Binding-site contacts:
Ligand atom C1 contacts residue ASN616 of chain 1.A at 1.3 Å.
Ligand atom O5 contacts residue ASN616 of chain 1.A at 2.3 Å (h-bond).
Ligand atom C8 contacts residue ASN616 of chain 1.A at 4.4 Å.
Ligand atom O7 contacts residue ASN616 of chain 1.A at 3.6 Å (h-bond).
Ligand atom C2 contacts residue ASN616 of chain 1.A at 2.4 Å.
Ligand atom O5 contacts residue THR618 of chain 1.A at 4.1 Å.
Ligand atom C7 contacts residue ASN616 of chain 1.A at 3.4 Å.
Ligand atom N2 contacts residue ASN616 of chain 1.A at 2.8 Å (h-bond).
Ligand atom C8 contacts residue GLN644 of chain 1.A at 4.5 Å.
Ligand atom C4 contacts residue ASN616 of chain 1.A at 4.2 Å.
Ligand atom C3 contacts residue ASN616 of chain 1.A at 3.7 Å.
Ligand atom C5 contacts residue ASN616 of chain 1.A at 3.5 Å.

This protein binds this small molecule.
Small molecule (SMILES): CC(=O)N[C@@H]1[C@@H](O)[C@H](O)[C@@H](CO)O[C@H]1O

Sequence of chain 1.A:
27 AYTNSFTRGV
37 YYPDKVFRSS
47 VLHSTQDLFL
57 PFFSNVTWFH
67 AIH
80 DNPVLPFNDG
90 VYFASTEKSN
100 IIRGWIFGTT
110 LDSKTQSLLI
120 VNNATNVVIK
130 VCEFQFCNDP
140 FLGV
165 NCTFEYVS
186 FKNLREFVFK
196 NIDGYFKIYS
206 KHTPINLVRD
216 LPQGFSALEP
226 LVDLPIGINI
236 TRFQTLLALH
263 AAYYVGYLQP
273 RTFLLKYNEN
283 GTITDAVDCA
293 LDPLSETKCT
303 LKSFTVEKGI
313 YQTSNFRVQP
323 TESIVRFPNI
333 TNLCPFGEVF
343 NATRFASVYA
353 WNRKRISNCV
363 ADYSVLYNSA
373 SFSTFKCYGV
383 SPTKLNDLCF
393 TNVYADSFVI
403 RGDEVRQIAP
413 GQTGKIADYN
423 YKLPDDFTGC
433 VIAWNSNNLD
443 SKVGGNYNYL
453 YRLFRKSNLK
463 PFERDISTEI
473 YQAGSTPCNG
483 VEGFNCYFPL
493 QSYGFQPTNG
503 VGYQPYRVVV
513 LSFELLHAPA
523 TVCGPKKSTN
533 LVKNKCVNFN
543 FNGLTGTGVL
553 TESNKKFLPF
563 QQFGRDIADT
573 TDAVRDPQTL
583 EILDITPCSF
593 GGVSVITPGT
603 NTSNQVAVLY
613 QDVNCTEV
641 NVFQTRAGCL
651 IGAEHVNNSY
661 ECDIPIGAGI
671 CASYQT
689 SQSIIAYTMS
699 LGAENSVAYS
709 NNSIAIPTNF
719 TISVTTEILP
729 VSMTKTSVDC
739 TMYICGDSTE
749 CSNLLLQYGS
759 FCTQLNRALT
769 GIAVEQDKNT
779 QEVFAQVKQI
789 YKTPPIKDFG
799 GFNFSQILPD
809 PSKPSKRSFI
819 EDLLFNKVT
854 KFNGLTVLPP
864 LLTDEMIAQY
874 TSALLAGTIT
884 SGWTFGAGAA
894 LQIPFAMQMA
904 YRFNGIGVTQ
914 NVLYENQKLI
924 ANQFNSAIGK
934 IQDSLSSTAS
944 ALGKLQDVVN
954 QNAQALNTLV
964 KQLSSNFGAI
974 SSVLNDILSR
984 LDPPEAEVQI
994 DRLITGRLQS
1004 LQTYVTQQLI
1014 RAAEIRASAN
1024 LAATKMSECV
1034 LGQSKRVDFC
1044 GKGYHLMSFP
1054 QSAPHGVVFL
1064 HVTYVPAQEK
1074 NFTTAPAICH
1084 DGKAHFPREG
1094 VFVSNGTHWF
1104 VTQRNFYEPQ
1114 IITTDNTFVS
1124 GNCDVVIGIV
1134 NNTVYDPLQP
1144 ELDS